Sequence of chain 1.B:
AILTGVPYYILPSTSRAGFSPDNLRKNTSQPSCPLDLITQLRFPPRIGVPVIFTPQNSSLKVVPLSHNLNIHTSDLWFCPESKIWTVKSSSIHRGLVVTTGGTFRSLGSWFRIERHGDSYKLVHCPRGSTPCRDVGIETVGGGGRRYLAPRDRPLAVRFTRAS

Binding-site contacts:
Ligand atom C3 contacts residue ASN27 of chain 1.B at 3.8 Å.
Ligand atom C4 contacts residue ASN27 of chain 1.B at 4.2 Å.
Ligand atom C7 contacts residue ASN27 of chain 1.B at 3.3 Å.
Ligand atom C1 contacts residue ARG25 of chain 1.B at 3.5 Å.
Ligand atom N2 contacts residue ASN27 of chain 1.B at 2.9 Å (h-bond).
Ligand atom C1 contacts residue ASN27 of chain 1.B at 1.4 Å.
Ligand atom O5 contacts residue ASN27 of chain 1.B at 2.4 Å (h-bond).
Ligand atom O7 contacts residue LYS26 of chain 1.B at 4.5 Å.
Ligand atom C2 contacts residue ARG25 of chain 1.B at 3.8 Å.
Ligand atom C7 contacts residue ARG25 of chain 1.B at 3.6 Å.
Ligand atom N2 contacts residue ARG25 of chain 1.B at 3.0 Å (salt-bridge).
Ligand atom C2 contacts residue ASN27 of chain 1.B at 2.5 Å.
Ligand atom C8 contacts residue LYS26 of chain 1.B at 3.9 Å.
Ligand atom O7 contacts residue ASN27 of chain 1.B at 3.4 Å (h-bond).
Ligand atom C8 contacts residue ASN27 of chain 1.B at 4.4 Å.
Ligand atom C8 contacts residue ARG25 of chain 1.B at 3.6 Å.
Ligand atom C5 contacts residue ASN27 of chain 1.B at 3.7 Å.
Ligand atom C7 contacts residue LYS26 of chain 1.B at 4.3 Å.

The small molecule below binds the protein below.
Small molecule (SMILES): CC(=O)N[C@@H]1[C@@H](O)[C@H](O)[C@@H](CO)O[C@H]1O